Binding-site contacts:
Ligand atom C5 contacts residue CYS86 of chain 1.B at 3.9 Å (hydrophobic).
Ligand atom N10 contacts residue ASP147 of chain 1.B at 3.2 Å.
Ligand atom N16 contacts residue LEU136 of chain 1.B at 3.8 Å.
Ligand atom O14 contacts residue GLU84 of chain 1.B at 3.7 Å.
Ligand atom N13 contacts residue LEU136 of chain 1.B at 3.6 Å.
Ligand atom C24 contacts residue SER146 of chain 1.B at 3.9 Å.
Ligand atom O14 contacts residue CYS86 of chain 1.B at 2.7 Å (h-bond).
Ligand atom C12 contacts residue LEU136 of chain 1.B at 3.8 Å (hydrophobic).
Ligand atom N19 contacts residue LEU83 of chain 1.B at 3.3 Å.
Ligand atom C9 contacts residue ASP147 of chain 1.B at 3.7 Å.
Ligand atom C2 contacts residue LEU14 of chain 1.B at 3.8 Å (hydrophobic).
Ligand atom C20 contacts residue LEU83 of chain 1.B at 3.7 Å (hydrophobic).
Ligand atom C20 contacts residue VAL67 of chain 1.B at 3.5 Å (hydrophobic).
Ligand atom C26 contacts residue LEU14 of chain 1.B at 3.7 Å (hydrophobic).
Ligand atom O14 contacts residue TYR85 of chain 1.B at 3.5 Å.
Ligand atom C15 contacts residue LEU136 of chain 1.B at 3.5 Å (hydrophobic).
Ligand atom N19 contacts residue VAL67 of chain 1.B at 3.9 Å.
Ligand atom C9 contacts residue LYS37 of chain 1.B at 3.9 Å.
Ligand atom C20 contacts residue GLU84 of chain 1.B at 3.6 Å.
Ligand atom C12 contacts residue CYS86 of chain 1.B at 3.8 Å (hydrophobic).
Ligand atom N13 contacts residue ALA35 of chain 1.B at 3.5 Å.
Ligand atom CL8 contacts residue CYS86 of chain 1.B at 3.6 Å.
Ligand atom O25 contacts residue VAL22 of chain 1.B at 3.6 Å.
Ligand atom N13 contacts residue GLU84 of chain 1.B at 3.1 Å (salt-bridge).
Ligand atom CL8 contacts residue SER87 of chain 1.B at 3.7 Å.
Ligand atom N19 contacts residue SER146 of chain 1.B at 3.9 Å.
Ligand atom C9 contacts residue LEU83 of chain 1.B at 3.7 Å (hydrophobic).
Ligand atom C4 contacts residue CYS86 of chain 1.B at 3.4 Å (hydrophobic).
Ligand atom CL8 contacts residue GLY89 of chain 1.B at 3.8 Å.
Ligand atom C3 contacts residue LEU14 of chain 1.B at 3.9 Å (hydrophobic).
Ligand atom N10 contacts residue GLU54 of chain 1.B at 3.6 Å.
Ligand atom C1 contacts residue LEU14 of chain 1.B at 3.6 Å (hydrophobic).
Ligand atom C15 contacts residue GLU84 of chain 1.B at 3.8 Å.
Ligand atom C26 contacts residue GLU90 of chain 1.B at 3.2 Å.
Ligand atom C12 contacts residue GLU84 of chain 1.B at 3.9 Å.
Ligand atom C22 contacts residue GLU90 of chain 1.B at 3.1 Å.
Ligand atom C18 contacts residue LEU83 of chain 1.B at 3.7 Å (hydrophobic).
Ligand atom N10 contacts residue LYS37 of chain 1.B at 3.0 Å (salt-bridge).
Ligand atom C26 contacts residue GLY15 of chain 1.B at 3.8 Å.
Ligand atom C5 contacts residue GLY89 of chain 1.B at 3.7 Å.

Sequence of chain 1.B:
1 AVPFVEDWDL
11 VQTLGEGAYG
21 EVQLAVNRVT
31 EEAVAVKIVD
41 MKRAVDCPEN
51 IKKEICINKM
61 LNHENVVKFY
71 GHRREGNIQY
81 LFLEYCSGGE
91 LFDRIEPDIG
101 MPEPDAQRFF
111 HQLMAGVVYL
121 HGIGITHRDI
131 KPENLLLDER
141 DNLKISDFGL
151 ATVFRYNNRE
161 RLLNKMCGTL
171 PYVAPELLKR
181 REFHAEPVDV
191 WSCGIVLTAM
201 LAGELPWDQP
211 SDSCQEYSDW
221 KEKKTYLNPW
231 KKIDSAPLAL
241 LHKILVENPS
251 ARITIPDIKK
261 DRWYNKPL

A protein and the small-molecule ligand that binds it are described below.
Small molecule (SMILES): N#Cc1ncc2nc1OCCCCCOc1cc(NCc3ccncc3)c(Cl)cc1NC(=O)N2